Sequence of chain 1.A:
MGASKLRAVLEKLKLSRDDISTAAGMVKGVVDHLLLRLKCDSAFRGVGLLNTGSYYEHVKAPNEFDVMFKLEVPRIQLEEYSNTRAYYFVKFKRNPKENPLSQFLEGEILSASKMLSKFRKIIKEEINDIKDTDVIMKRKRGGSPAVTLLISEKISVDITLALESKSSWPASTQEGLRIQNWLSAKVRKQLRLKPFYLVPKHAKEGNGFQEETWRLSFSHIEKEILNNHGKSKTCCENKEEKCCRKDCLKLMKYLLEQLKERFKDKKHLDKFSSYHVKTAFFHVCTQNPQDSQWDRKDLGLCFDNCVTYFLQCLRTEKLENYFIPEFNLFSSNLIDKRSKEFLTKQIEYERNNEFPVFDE

Binding-site contacts:
Ligand atom OAH contacts residue LYS203 of chain 1.A at 2.7 Å (salt-bridge).
Ligand atom CBK contacts residue SER146 of chain 1.A at 3.8 Å.
Ligand atom OAV contacts residue PRO147 of chain 1.A at 3.5 Å.
Ligand atom NAT contacts residue SER221 of chain 1.A at 2.8 Å (h-bond).
Ligand atom CBC contacts residue SER219 of chain 1.A at 3.3 Å.
Ligand atom CBO contacts residue THR162 of chain 1.A at 3.5 Å.
Ligand atom OAG contacts residue ASP68 of chain 1.A at 3.4 Å (salt-bridge).
Ligand atom NAT contacts residue MET70 of chain 1.A at 3.4 Å.
Ligand atom OAH contacts residue GLY145 of chain 1.A at 3.4 Å (h-bond).
Ligand atom CBA contacts residue SER221 of chain 1.A at 3.7 Å.
Ligand atom OAD contacts residue ARG217 of chain 1.A at 2.8 Å (salt-bridge).
Ligand atom NAR contacts residue ARG217 of chain 1.A at 3.0 Å (salt-bridge).
Ligand atom N7 contacts residue TYR277 of chain 1.A at 3.4 Å.
Ligand atom OAC contacts residue SER219 of chain 1.A at 2.6 Å (h-bond).
Ligand atom OAX contacts residue SER146 of chain 1.A at 3.7 Å.
Ligand atom N1 contacts residue TYR277 of chain 1.A at 3.6 Å.
Ligand atom C2 contacts residue ARG217 of chain 1.A at 3.6 Å.
Ligand atom NAS contacts residue THR162 of chain 1.A at 3.5 Å (h-bond).
Ligand atom NAT contacts residue SER219 of chain 1.A at 3.4 Å (h-bond).
Ligand atom OAX contacts residue PRO147 of chain 1.A at 3.6 Å.
Ligand atom NAA contacts residue MET70 of chain 1.A at 3.2 Å (h-bond).
Ligand atom OAX contacts residue ALA148 of chain 1.A at 3.4 Å.
Ligand atom N3 contacts residue ARG217 of chain 1.A at 3.5 Å.
Ligand atom OAD contacts residue LYS203 of chain 1.A at 3.6 Å.
Ligand atom O5' contacts residue SER275 of chain 1.A at 3.6 Å.
Ligand atom CAL contacts residue ARG217 of chain 1.A at 3.3 Å.
Ligand atom NAA contacts residue ASP68 of chain 1.A at 3.3 Å (salt-bridge).
Ligand atom CAL contacts residue PRO147 of chain 1.A at 3.6 Å (hydrophobic).
Ligand atom C4 contacts residue TYR277 of chain 1.A at 3.6 Å (hydrophobic).
Ligand atom C4 contacts residue ARG217 of chain 1.A at 3.7 Å.
Ligand atom C5 contacts residue TYR277 of chain 1.A at 3.4 Å (hydrophobic).
Ligand atom CAN contacts residue SER146 of chain 1.A at 3.6 Å.
Ligand atom C5' contacts residue SER275 of chain 1.A at 3.7 Å.
Ligand atom CBA contacts residue MET70 of chain 1.A at 3.7 Å (hydrophobic).
Ligand atom N6 contacts residue TYR277 of chain 1.A at 3.3 Å.
Ligand atom OAI contacts residue SER275 of chain 1.A at 3.6 Å.
Ligand atom C8 contacts residue TYR277 of chain 1.A at 3.6 Å (hydrophobic).
Ligand atom O4' contacts residue SER275 of chain 1.A at 3.0 Å (h-bond).
Ligand atom NAA contacts residue SER221 of chain 1.A at 3.7 Å.
Ligand atom C6 contacts residue TYR277 of chain 1.A at 3.4 Å (hydrophobic).

This protein binds this small molecule.
Small molecule (SMILES): Nc1nc2c(ncn2[C@@H]2O[C@@H]3COP(=O)(O)O[C@H]4[C@@H](O)[C@H](n5cnc6c(N)ncnc65)O[C@@H]4COP(=O)(O)O[C@H]3[C@H]2O)c(=O)[nH]1